Binding-site contacts:
Ligand atom C8 contacts residue ASN709 of chain 1.C at 4.3 Å.
Ligand atom C5 contacts residue ASN709 of chain 1.C at 3.7 Å.
Ligand atom O5 contacts residue ASN709 of chain 1.C at 2.4 Å (h-bond).
Ligand atom N2 contacts residue ASN709 of chain 1.C at 2.9 Å (h-bond).
Ligand atom C1 contacts residue ASP796 of chain 1.A at 4.2 Å.
Ligand atom C2 contacts residue ASN709 of chain 1.C at 2.5 Å.
Ligand atom C1 contacts residue ASN709 of chain 1.C at 1.4 Å.
Ligand atom C3 contacts residue ASN709 of chain 1.C at 3.8 Å.
Ligand atom O7 contacts residue ASN709 of chain 1.C at 3.4 Å (h-bond).
Ligand atom C7 contacts residue ASN709 of chain 1.C at 3.2 Å.
Ligand atom C4 contacts residue ASN709 of chain 1.C at 4.2 Å.
Ligand atom O5 contacts residue ASP796 of chain 1.A at 3.9 Å.

A small-molecule ligand and the protein it binds are described below.
Small molecule (SMILES): CC(=O)N[C@H]1[C@H](O[C@H]2[C@H](O)[C@@H](NC(C)=O)CO[C@@H]2CO)O[C@H](CO)[C@@H](O)[C@@H]1O

Sequence of chain 1.C:
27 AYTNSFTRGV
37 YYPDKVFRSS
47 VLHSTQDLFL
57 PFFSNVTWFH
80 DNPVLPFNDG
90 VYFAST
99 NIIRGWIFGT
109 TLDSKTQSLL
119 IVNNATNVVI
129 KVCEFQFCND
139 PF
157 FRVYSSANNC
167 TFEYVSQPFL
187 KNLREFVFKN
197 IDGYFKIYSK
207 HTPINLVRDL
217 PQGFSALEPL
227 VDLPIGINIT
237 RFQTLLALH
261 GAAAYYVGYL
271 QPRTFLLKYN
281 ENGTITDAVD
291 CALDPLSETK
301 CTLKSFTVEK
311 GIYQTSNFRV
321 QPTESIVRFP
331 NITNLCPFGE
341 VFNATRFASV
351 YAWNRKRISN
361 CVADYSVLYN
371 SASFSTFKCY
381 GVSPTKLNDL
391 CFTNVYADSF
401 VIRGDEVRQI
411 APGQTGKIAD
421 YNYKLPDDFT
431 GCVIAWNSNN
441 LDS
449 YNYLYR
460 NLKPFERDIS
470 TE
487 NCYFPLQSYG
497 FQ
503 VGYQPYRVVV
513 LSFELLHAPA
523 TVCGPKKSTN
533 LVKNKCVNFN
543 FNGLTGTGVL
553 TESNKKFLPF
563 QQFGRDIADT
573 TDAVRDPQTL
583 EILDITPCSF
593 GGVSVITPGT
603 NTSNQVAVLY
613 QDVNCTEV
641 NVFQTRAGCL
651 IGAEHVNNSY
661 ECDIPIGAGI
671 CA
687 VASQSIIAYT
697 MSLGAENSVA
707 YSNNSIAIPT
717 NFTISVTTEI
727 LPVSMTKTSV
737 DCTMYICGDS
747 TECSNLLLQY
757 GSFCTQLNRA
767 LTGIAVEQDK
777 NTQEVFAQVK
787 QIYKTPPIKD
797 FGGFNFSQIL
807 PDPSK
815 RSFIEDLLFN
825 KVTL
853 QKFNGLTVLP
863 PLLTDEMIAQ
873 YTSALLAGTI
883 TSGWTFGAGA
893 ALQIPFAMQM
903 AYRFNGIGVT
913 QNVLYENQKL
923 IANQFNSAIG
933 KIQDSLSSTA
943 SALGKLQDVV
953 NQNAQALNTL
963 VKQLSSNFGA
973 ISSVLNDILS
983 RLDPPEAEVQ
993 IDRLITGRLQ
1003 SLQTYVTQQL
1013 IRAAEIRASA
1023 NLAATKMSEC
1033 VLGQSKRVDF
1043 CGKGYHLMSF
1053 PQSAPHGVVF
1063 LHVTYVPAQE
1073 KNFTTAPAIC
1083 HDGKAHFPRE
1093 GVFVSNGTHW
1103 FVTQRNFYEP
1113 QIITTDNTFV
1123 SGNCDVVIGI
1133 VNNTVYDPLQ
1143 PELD

Sequence of chain 1.A:
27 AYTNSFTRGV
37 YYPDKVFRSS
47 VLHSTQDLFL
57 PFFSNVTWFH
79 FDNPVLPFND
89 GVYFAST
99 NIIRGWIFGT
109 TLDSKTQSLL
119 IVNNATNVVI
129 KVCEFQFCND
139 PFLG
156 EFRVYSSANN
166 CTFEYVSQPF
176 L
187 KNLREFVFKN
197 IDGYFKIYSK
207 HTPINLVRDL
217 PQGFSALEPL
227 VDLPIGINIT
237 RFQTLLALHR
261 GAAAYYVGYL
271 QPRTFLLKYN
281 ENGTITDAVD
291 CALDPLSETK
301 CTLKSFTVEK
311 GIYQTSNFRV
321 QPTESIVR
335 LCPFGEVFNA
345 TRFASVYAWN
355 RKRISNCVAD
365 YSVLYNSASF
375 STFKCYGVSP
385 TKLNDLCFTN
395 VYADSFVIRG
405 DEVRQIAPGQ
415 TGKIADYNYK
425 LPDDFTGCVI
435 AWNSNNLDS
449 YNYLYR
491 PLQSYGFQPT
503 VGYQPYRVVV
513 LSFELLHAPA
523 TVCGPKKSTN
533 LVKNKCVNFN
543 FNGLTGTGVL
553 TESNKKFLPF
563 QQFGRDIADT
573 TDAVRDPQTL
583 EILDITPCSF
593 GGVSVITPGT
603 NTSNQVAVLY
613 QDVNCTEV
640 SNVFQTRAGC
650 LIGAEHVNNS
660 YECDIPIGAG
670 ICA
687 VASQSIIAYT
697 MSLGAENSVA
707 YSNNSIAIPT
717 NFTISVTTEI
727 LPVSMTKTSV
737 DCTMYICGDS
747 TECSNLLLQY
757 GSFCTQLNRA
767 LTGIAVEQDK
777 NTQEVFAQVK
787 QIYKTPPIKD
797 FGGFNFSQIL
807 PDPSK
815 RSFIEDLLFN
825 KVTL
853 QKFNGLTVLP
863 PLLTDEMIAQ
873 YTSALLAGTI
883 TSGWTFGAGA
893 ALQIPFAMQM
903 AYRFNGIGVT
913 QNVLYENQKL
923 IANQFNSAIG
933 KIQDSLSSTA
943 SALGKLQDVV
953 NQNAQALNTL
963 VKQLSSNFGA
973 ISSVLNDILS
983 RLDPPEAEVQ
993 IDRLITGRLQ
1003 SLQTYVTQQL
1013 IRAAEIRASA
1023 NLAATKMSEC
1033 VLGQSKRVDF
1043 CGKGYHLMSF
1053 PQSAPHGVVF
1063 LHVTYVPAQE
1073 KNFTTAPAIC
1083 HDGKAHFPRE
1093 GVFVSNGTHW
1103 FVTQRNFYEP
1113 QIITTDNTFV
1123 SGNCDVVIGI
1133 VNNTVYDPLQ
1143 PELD